Sequence of chain 1.A:
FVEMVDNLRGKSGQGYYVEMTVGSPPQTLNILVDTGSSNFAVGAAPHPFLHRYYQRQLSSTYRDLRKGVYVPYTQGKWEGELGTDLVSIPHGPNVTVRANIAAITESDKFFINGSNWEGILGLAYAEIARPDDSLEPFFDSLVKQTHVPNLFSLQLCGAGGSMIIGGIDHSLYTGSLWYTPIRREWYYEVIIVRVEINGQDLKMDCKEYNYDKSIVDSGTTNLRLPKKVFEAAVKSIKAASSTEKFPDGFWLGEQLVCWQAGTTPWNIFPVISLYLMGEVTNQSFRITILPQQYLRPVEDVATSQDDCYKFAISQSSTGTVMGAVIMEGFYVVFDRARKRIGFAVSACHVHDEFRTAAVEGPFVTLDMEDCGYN

A protein and the small-molecule ligand that binds it are described below.
Small molecule (SMILES): COc1cncc(-c2cccc(CNc3cccnc3N)c2)c1

Binding-site contacts:
Ligand atom C8 contacts residue GLY247 of chain 1.A at 3.2 Å.
Ligand atom C21 contacts residue GLY247 of chain 1.A at 3.4 Å.
Ligand atom O2 contacts residue GLY247 of chain 1.A at 3.2 Å.
Ligand atom C1 contacts residue GLY247 of chain 1.A at 3.8 Å.
Ligand atom C10 contacts residue TRP132 of chain 1.A at 3.9 Å (hydrophobic).
Ligand atom C11 contacts residue PHE125 of chain 1.A at 3.4 Å (hydrophobic).
Ligand atom C6 contacts residue ILE127 of chain 1.A at 3.7 Å (hydrophobic).
Ligand atom C21 contacts residue ASP245 of chain 1.A at 3.5 Å.
Ligand atom C1 contacts residue SER246 of chain 1.A at 3.5 Å.
Ligand atom C19 contacts residue ASP245 of chain 1.A at 3.9 Å.
Ligand atom N22 contacts residue ASP245 of chain 1.A at 2.9 Å (salt-bridge).
Ligand atom C1 contacts residue GLY30 of chain 1.A at 3.6 Å.
Ligand atom O2 contacts residue THR248 of chain 1.A at 3.7 Å.
Ligand atom C4 contacts residue GLY28 of chain 1.A at 3.5 Å.
Ligand atom N20 contacts residue THR248 of chain 1.A at 3.4 Å (h-bond).
Ligand atom N22 contacts residue GLY51 of chain 1.A at 3.6 Å.
Ligand atom N15 contacts residue ASP49 of chain 1.A at 3.1 Å (salt-bridge).
Ligand atom C14 contacts residue ASP49 of chain 1.A at 3.8 Å.
Ligand atom C19 contacts residue THR248 of chain 1.A at 3.5 Å.
Ligand atom O2 contacts residue SER246 of chain 1.A at 3.5 Å (h-bond).
Ligand atom C16 contacts residue GLY247 of chain 1.A at 3.7 Å.
Ligand atom O2 contacts residue GLY30 of chain 1.A at 3.5 Å.
Ligand atom N22 contacts residue GLY247 of chain 1.A at 3.8 Å.
Ligand atom C1 contacts residue SER27 of chain 1.A at 3.1 Å.
Ligand atom C10 contacts residue PHE125 of chain 1.A at 3.8 Å (hydrophobic).
Ligand atom C12 contacts residue PHE125 of chain 1.A at 3.6 Å (hydrophobic).
Ligand atom C4 contacts residue GLY30 of chain 1.A at 3.9 Å.
Ligand atom C4 contacts residue GLN29 of chain 1.A at 3.8 Å.
Ligand atom C1 contacts residue THR249 of chain 1.A at 3.8 Å.
Ligand atom N20 contacts residue GLY247 of chain 1.A at 3.6 Å (h-bond).
Ligand atom N20 contacts residue ASP245 of chain 1.A at 2.9 Å (salt-bridge).
Ligand atom C14 contacts residue ILE135 of chain 1.A at 3.6 Å (hydrophobic).
Ligand atom N22 contacts residue ASP49 of chain 1.A at 2.8 Å (salt-bridge).
Ligand atom N5 contacts residue GLY28 of chain 1.A at 3.7 Å.
Ligand atom C3 contacts residue GLY247 of chain 1.A at 3.5 Å.
Ligand atom C14 contacts residue TYR88 of chain 1.A at 3.8 Å (hydrophobic).
Ligand atom C23 contacts residue LEU47 of chain 1.A at 3.8 Å (hydrophobic).
Ligand atom C8 contacts residue LEU47 of chain 1.A at 3.8 Å (hydrophobic).
Ligand atom N5 contacts residue ILE127 of chain 1.A at 3.8 Å.
Ligand atom C1 contacts residue THR248 of chain 1.A at 3.7 Å.